A small-molecule ligand and the protein it binds are described below.
Small molecule (SMILES): Nc1ncnc2c1ncn2[C@@H]1O[C@H](CO[P](=O)(O)O[C@H]2[C@@H](O)[C@H](n3cnc4c(N)ncnc43)O[C@@H]2CO[P](=O)(O)O[C@H]2[C@@H](O)[C@H](n3cnc4c(N)ncnc43)O[C@@H]2COP(=O)(O)O)[C@@H](O)[C@H]1O

Binding-site contacts:
Ligand atom N6 contacts residue U1 of chain 51.C at 2.8 Å (h-bond).
Ligand atom C4 contacts residue U2 of chain 51.C at 4.3 Å.
Ligand atom C6 contacts residue U1 of chain 51.C at 3.6 Å.
Ligand atom N1 contacts residue U1 of chain 51.C at 2.8 Å (h-bond).
Ligand atom C6 contacts residue U2 of chain 51.C at 4.1 Å.
Ligand atom C2 contacts residue U1 of chain 51.C at 3.5 Å.
Ligand atom N3 contacts residue U2 of chain 51.C at 3.7 Å.
Ligand atom C2 contacts residue U2 of chain 51.C at 3.2 Å.
Ligand atom C2 contacts residue U3 of chain 51.C at 3.0 Å.
Ligand atom C6 contacts residue U3 of chain 51.C at 3.3 Å.
Ligand atom N1 contacts residue U3 of chain 51.C at 2.7 Å (h-bond).
Ligand atom N6 contacts residue U3 of chain 51.C at 3.0 Å (h-bond).
Ligand atom N3 contacts residue U3 of chain 51.C at 4.2 Å.
Ligand atom N6 contacts residue U2 of chain 51.C at 4.2 Å.
Ligand atom N1 contacts residue U2 of chain 51.C at 3.5 Å (h-bond).